Binding-site contacts:
Ligand atom O3 contacts residue HIS84 of chain 2.A at 3.8 Å.
Ligand atom C6 contacts residue HIS84 of chain 2.A at 2.9 Å.
Ligand atom C5 contacts residue HIS84 of chain 2.A at 3.2 Å.
Ligand atom C2 contacts residue HIS84 of chain 2.A at 3.1 Å.
Ligand atom O1 contacts residue HIS84 of chain 2.A at 4.4 Å.
Ligand atom C3 contacts residue HIS84 of chain 2.A at 3.9 Å.
Ligand atom C4 contacts residue HIS84 of chain 2.A at 4.1 Å.
Ligand atom O3 contacts residue GLY85 of chain 2.A at 3.9 Å.
Ligand atom O5 contacts residue HIS84 of chain 2.A at 2.5 Å (h-bond).
Ligand atom C2 contacts residue GLY85 of chain 2.A at 4.3 Å.
Ligand atom O2 contacts residue HIS84 of chain 2.A at 4.1 Å.
Ligand atom C1 contacts residue HIS84 of chain 2.A at 3.2 Å.
Ligand atom O4 contacts residue HIS84 of chain 2.A at 3.3 Å.

The protein below binds the small molecule below.
Small molecule (SMILES): C[C@@H]1O[C@@H](O)[C@@H](O)[C@H](O)[C@@H]1O

Sequence of chain 2.A:
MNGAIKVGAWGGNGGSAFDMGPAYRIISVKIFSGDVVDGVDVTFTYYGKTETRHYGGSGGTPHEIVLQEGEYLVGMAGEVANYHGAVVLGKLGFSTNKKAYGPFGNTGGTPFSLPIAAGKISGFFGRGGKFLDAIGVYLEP